Sequence of chain 6.C:
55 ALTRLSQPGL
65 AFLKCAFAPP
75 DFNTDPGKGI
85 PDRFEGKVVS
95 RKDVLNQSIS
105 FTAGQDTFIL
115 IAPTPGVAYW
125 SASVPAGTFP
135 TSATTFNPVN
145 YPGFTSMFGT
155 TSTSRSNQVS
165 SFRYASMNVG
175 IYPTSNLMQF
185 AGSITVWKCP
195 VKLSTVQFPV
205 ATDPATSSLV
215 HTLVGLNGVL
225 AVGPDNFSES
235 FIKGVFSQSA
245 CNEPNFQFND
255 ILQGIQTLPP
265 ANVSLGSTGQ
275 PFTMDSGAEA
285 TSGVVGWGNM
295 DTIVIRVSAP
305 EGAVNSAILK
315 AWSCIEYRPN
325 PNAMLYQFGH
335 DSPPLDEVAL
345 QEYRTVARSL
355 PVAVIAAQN

Sequence of chain 1.C:
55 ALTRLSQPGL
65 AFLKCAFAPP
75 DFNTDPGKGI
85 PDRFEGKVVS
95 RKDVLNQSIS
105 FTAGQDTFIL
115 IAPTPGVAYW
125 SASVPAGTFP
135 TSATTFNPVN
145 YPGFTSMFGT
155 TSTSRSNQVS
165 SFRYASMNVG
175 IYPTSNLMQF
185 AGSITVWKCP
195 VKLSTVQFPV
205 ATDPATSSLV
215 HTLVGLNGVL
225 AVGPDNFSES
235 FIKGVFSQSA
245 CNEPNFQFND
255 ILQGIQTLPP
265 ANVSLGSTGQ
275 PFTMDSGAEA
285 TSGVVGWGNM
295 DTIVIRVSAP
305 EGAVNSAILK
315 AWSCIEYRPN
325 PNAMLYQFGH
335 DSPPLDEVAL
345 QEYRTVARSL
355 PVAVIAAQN

Sequence of chain 1.F:
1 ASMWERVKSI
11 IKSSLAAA

The small molecule below binds the protein below.
Small molecule (SMILES): Nc1ccn([C@@H]2O[C@H](CO[P](=O)(O)O[C@H]3[C@@H](O)[C@H](n4ccc(=O)[nH]c4=O)O[C@@H]3CO[P](=O)(O)O[C@H]3[C@@H](O)[C@H](n4cnc5c(N)ncnc54)O[C@@H]3CO)[C@@H](O[P](=O)(O)OC[C@H]3O[C@@H](n4ccc(=O)[nH]c4=O)[C@H](O)[C@@H]3O)[C@H]2O)c(=O)n1.O=c1ccn([C@@H]2O[C@H](CO[P](=O)(O)O[C@H]3[C@@H](O)[C@H](n4ccc(=O)[nH]c4=O)O[C@@H]3CO[P](=O)(O)O[C@H]3[C@@H](O)[C@H](n4ccc(=O)[nH]c4=O)O[C@@H]3CO)[C@@H](O)[C@H]2O)c(=O)[nH]1

Binding-site contacts:
Ligand atom C2 contacts residue A4 of chain 6.G at 3.9 Å.
Ligand atom C6 contacts residue U2 of chain 6.G at 3.4 Å.
Ligand atom O2' contacts residue THR57 of chain 1.C at 3.2 Å.
Ligand atom C2 contacts residue GLN61 of chain 1.C at 3.9 Å.
Ligand atom C5 contacts residue U5 of chain 6.G at 3.9 Å.
Ligand atom N3 contacts residue A4 of chain 6.G at 3.8 Å.
Ligand atom N3 contacts residue U2 of chain 6.G at 3.6 Å.
Ligand atom O2 contacts residue C6 of chain 6.G at 2.9 Å (h-bond).
Ligand atom C4 contacts residue U5 of chain 6.G at 3.7 Å.
Ligand atom N6 contacts residue U2 of chain 6.G at 2.6 Å (h-bond).
Ligand atom O4 contacts residue U1 of chain 6.G at 2.8 Å (h-bond).
Ligand atom OP1 contacts residue LEU56 of chain 1.C at 2.8 Å.
Ligand atom C4 contacts residue A4 of chain 6.G at 3.2 Å.
Ligand atom C6 contacts residue U5 of chain 6.G at 3.6 Å.
Ligand atom C2 contacts residue U3 of chain 6.G at 3.8 Å.
Ligand atom OP1 contacts residue LYS12 of chain 1.F at 3.9 Å.
Ligand atom O2 contacts residue U1 of chain 6.G at 2.9 Å (h-bond).
Ligand atom O2' contacts residue LEU64 of chain 1.C at 3.9 Å.
Ligand atom N3 contacts residue U5 of chain 6.G at 3.6 Å.
Ligand atom O4 contacts residue A4 of chain 6.G at 2.6 Å (h-bond).
Ligand atom OP2 contacts residue LYS8 of chain 1.F at 3.8 Å.
Ligand atom N1 contacts residue U5 of chain 6.G at 3.7 Å.
Ligand atom C6 contacts residue A4 of chain 6.G at 3.7 Å.
Ligand atom OP1 contacts residue LYS8 of chain 1.F at 3.1 Å.
Ligand atom O2 contacts residue GLN61 of chain 1.C at 3.9 Å.
Ligand atom N1 contacts residue U3 of chain 6.G at 3.8 Å.
Ligand atom N3 contacts residue GLN61 of chain 1.C at 3.6 Å.
Ligand atom N3 contacts residue U1 of chain 6.G at 3.9 Å.
Ligand atom C2 contacts residue C6 of chain 6.G at 3.4 Å.
Ligand atom C5 contacts residue A4 of chain 6.G at 2.8 Å.
Ligand atom N3 contacts residue C6 of chain 6.G at 3.2 Å (h-bond).
Ligand atom N1 contacts residue U2 of chain 6.G at 2.8 Å.
Ligand atom OP1 contacts residue PHE76 of chain 1.C at 3.7 Å.
Ligand atom OP1 contacts residue LYS68 of chain 1.C at 3.2 Å (salt-bridge).
Ligand atom C4 contacts residue U1 of chain 6.G at 3.7 Å.
Ligand atom C2 contacts residue U1 of chain 6.G at 3.9 Å.
Ligand atom O4 contacts residue U5 of chain 6.G at 2.8 Å (h-bond).
Ligand atom N3 contacts residue U1 of chain 6.G at 3.8 Å.
Ligand atom C2 contacts residue U2 of chain 6.G at 3.6 Å.
Ligand atom O2 contacts residue U2 of chain 6.G at 3.6 Å.